A protein and the small-molecule ligand that binds it are described below.
Small molecule (SMILES): COc1cc(CCc2cc(NC(=O)c3ccc(N4C[C@@H](C)N[C@@H](C)C4)cc3)[nH]n2)cc(OC)c1

Binding-site contacts:
Ligand atom C14 contacts residue LEU182 of chain 1.A at 3.6 Å (hydrophobic).
Ligand atom C12 contacts residue LEU36 of chain 1.A at 3.8 Å (hydrophobic).
Ligand atom C10 contacts residue GLY119 of chain 1.A at 3.8 Å.
Ligand atom O contacts residue LEU36 of chain 1.A at 3.8 Å.
Ligand atom C15 contacts residue ALA64 of chain 1.A at 3.7 Å (hydrophobic).
Ligand atom O1 contacts residue ALA192 of chain 1.A at 3.7 Å.
Ligand atom C15 contacts residue LEU182 of chain 1.A at 3.6 Å (hydrophobic).
Ligand atom C6 contacts residue GLY119 of chain 1.A at 3.5 Å.
Ligand atom C7 contacts residue SER117 of chain 1.A at 3.5 Å.
Ligand atom O2 contacts residue LYS66 of chain 1.A at 3.2 Å.
Ligand atom O1 contacts residue ASP193 of chain 1.A at 3.0 Å (salt-bridge).
Ligand atom N3 contacts residue GLU114 of chain 1.A at 3.0 Å (salt-bridge).
Ligand atom C1 contacts residue GLU123 of chain 1.A at 3.8 Å.
Ligand atom N4 contacts residue ALA116 of chain 1.A at 3.0 Å (h-bond).
Ligand atom C24 contacts residue PHE194 of chain 1.A at 3.8 Å (hydrophobic).
Ligand atom C25 contacts residue VAL111 of chain 1.A at 3.7 Å (hydrophobic).
Ligand atom C25 contacts residue GLU83 of chain 1.A at 3.4 Å.
Ligand atom C8 contacts residue ALA116 of chain 1.A at 3.1 Å (hydrophobic).
Ligand atom C8 contacts residue GLY119 of chain 1.A at 3.7 Å.
Ligand atom C13 contacts residue LEU36 of chain 1.A at 3.6 Å (hydrophobic).
Ligand atom N2 contacts residue ALA116 of chain 1.A at 3.2 Å (h-bond).
Ligand atom C16 contacts residue VAL113 of chain 1.A at 3.7 Å (hydrophobic).
Ligand atom C19 contacts residue VAL113 of chain 1.A at 3.7 Å (hydrophobic).
Ligand atom C7 contacts residue GLY119 of chain 1.A at 3.3 Å.
Ligand atom C3 contacts residue GLY119 of chain 1.A at 3.7 Å.
Ligand atom C21 contacts residue GLU83 of chain 1.A at 3.4 Å.
Ligand atom O contacts residue GLY37 of chain 1.A at 3.2 Å (h-bond).
Ligand atom N4 contacts residue TYR115 of chain 1.A at 3.8 Å.
Ligand atom C23 contacts residue ILE97 of chain 1.A at 3.8 Å (hydrophobic).
Ligand atom N3 contacts residue TYR115 of chain 1.A at 3.7 Å.
Ligand atom C11 contacts residue GLY119 of chain 1.A at 3.5 Å.
Ligand atom N3 contacts residue LEU182 of chain 1.A at 3.8 Å.
Ligand atom N3 contacts residue ALA64 of chain 1.A at 3.4 Å.
Ligand atom C11 contacts residue GLU123 of chain 1.A at 3.6 Å.
Ligand atom N3 contacts residue ALA116 of chain 1.A at 3.6 Å.
Ligand atom N2 contacts residue LEU36 of chain 1.A at 3.6 Å.
Ligand atom C24 contacts residue ASP193 of chain 1.A at 3.4 Å.
Ligand atom C13 contacts residue LEU182 of chain 1.A at 3.7 Å (hydrophobic).
Ligand atom C3 contacts residue SER117 of chain 1.A at 3.4 Å.
Ligand atom C16 contacts residue ALA64 of chain 1.A at 3.7 Å (hydrophobic).

Sequence of chain 1.A:
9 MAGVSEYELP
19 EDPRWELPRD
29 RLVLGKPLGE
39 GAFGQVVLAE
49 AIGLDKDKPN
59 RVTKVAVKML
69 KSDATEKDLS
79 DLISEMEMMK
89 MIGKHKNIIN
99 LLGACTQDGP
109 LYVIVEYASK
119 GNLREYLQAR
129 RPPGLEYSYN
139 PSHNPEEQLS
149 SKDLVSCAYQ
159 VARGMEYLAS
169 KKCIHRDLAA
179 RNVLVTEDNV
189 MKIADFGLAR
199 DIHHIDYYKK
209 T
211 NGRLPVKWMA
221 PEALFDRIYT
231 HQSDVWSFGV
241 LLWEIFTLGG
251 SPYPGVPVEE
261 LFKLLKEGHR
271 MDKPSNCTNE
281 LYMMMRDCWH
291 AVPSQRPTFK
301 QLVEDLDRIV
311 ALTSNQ